This small molecule binds to this protein.
Small molecule (SMILES): CC(=O)N[C@@H]1[C@@H](O)[C@H](O)[C@@H](CO)O[C@H]1O

Sequence of chain 1.A:
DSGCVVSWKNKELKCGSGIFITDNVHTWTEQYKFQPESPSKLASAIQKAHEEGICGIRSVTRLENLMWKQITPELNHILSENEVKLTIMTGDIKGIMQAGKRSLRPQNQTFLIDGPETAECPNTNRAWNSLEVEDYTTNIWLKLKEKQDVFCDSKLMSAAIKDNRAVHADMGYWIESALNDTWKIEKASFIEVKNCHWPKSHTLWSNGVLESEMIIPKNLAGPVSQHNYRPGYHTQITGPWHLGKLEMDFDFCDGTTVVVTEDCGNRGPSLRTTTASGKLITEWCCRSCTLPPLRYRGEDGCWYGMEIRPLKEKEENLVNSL

Binding-site contacts:
Ligand atom O5 contacts residue ASN231 of chain 1.A at 2.4 Å (h-bond).
Ligand atom N2 contacts residue ASN231 of chain 1.A at 2.9 Å (h-bond).
Ligand atom C8 contacts residue GLU237 of chain 1.A at 3.7 Å.
Ligand atom C5 contacts residue ASN231 of chain 1.A at 3.7 Å.
Ligand atom C2 contacts residue ASN231 of chain 1.A at 2.5 Å.
Ligand atom C7 contacts residue ASN231 of chain 1.A at 3.3 Å.
Ligand atom C8 contacts residue ASN231 of chain 1.A at 3.3 Å.
Ligand atom C1 contacts residue ASN231 of chain 1.A at 1.4 Å.
Ligand atom C3 contacts residue ASN231 of chain 1.A at 3.8 Å.
Ligand atom C4 contacts residue ASN231 of chain 1.A at 4.2 Å.
Ligand atom O7 contacts residue ASN231 of chain 1.A at 4.3 Å.